A protein and the small-molecule ligand that binds it are described below.
Small molecule (SMILES): CC(C)N1C(=O)C(NC2CCN(c3ncc(CC(=O)O)cc3Cl)CC2)=C(c2ccccc2)S1(=O)=O

Binding-site contacts:
Ligand atom C14 contacts residue ILE93 of chain 1.A at 3.6 Å (hydrophobic).
Ligand atom CL1 contacts residue GLU99 of chain 1.A at 3.7 Å.
Ligand atom O16 contacts residue LEU129 of chain 1.A at 3.4 Å.
Ligand atom C11 contacts residue PHE124 of chain 1.A at 3.8 Å (hydrophobic).
Ligand atom N18 contacts residue ALA59 of chain 1.A at 3.8 Å.
Ligand atom C24 contacts residue LEU58 of chain 1.A at 3.6 Å (hydrophobic).
Ligand atom C34 contacts residue PHE113 of chain 1.A at 3.5 Å (hydrophobic).
Ligand atom O17 contacts residue TRP241 of chain 1.A at 3.5 Å.
Ligand atom C13 contacts residue LEU97 of chain 1.A at 3.8 Å (hydrophobic).
Ligand atom CL1 contacts residue THR100 of chain 1.A at 3.6 Å.
Ligand atom O32 contacts residue LEU114 of chain 1.A at 3.6 Å.
Ligand atom C13 contacts residue ILE93 of chain 1.A at 3.8 Å (hydrophobic).
Ligand atom C3 contacts residue LEU226 of chain 1.A at 3.6 Å (hydrophobic).
Ligand atom N22 contacts residue PHE113 of chain 1.A at 3.5 Å.
Ligand atom C30 contacts residue ARG103 of chain 1.A at 3.3 Å.
Ligand atom C30 contacts residue LEU114 of chain 1.A at 3.6 Å (hydrophobic).
Ligand atom C27 contacts residue LEU58 of chain 1.A at 3.7 Å (hydrophobic).
Ligand atom O31 contacts residue ARG103 of chain 1.A at 2.8 Å (salt-bridge).
Ligand atom O31 contacts residue LEU114 of chain 1.A at 2.9 Å (h-bond).
Ligand atom N26 contacts residue LEU58 of chain 1.A at 3.5 Å.
Ligand atom C20 contacts residue ALA59 of chain 1.A at 3.7 Å (hydrophobic).
Ligand atom O17 contacts residue HIS219 of chain 1.A at 3.0 Å (h-bond).
Ligand atom C25 contacts residue PHE113 of chain 1.A at 3.3 Å (hydrophobic).
Ligand atom O16 contacts residue PHE133 of chain 1.A at 3.5 Å.
Ligand atom C12 contacts residue LEU97 of chain 1.A at 3.7 Å (hydrophobic).
Ligand atom CL1 contacts residue MET96 of chain 1.A at 3.2 Å.
Ligand atom C1 contacts residue LEU226 of chain 1.A at 3.7 Å (hydrophobic).
Ligand atom N18 contacts residue PHE55 of chain 1.A at 3.2 Å (h-bond).
Ligand atom C23 contacts residue PHE113 of chain 1.A at 3.4 Å (hydrophobic).
Ligand atom O6 contacts residue THR56 of chain 1.A at 3.5 Å.
Ligand atom O31 contacts residue PHE113 of chain 1.A at 3.4 Å.
Ligand atom CL1 contacts residue PHE113 of chain 1.A at 3.8 Å.
Ligand atom O32 contacts residue ASN23 of chain 1.A at 3.0 Å (h-bond).
Ligand atom C34 contacts residue SER62 of chain 1.A at 3.8 Å.
Ligand atom O32 contacts residue ARG103 of chain 1.A at 2.8 Å (salt-bridge).
Ligand atom C12 contacts residue THR100 of chain 1.A at 3.4 Å.
Ligand atom N26 contacts residue PHE113 of chain 1.A at 3.5 Å.
Ligand atom C11 contacts residue THR100 of chain 1.A at 3.8 Å.
Ligand atom C24 contacts residue PHE55 of chain 1.A at 3.4 Å (hydrophobic).
Ligand atom O6 contacts residue PHE55 of chain 1.A at 3.3 Å (h-bond).

Sequence of chain 1.A:
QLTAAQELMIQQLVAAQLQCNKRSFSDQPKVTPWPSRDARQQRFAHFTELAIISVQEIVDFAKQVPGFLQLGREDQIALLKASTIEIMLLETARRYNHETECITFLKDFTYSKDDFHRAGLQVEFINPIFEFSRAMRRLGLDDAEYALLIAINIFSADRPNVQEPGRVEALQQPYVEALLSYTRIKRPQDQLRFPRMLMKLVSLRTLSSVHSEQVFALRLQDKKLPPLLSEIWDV